Binding-site contacts:
Ligand atom P contacts residue GLY116 of chain 1.A at 4.3 Å.
Ligand atom C1 contacts residue TRP231 of chain 1.A at 3.8 Å (hydrophobic).
Ligand atom O2 contacts residue GLY117 of chain 1.A at 2.6 Å (h-bond).
Ligand atom C1 contacts residue SER198 of chain 1.A at 3.5 Å.
Ligand atom O2 contacts residue ALA199 of chain 1.A at 2.9 Å (h-bond).
Ligand atom N contacts residue PHE398 of chain 1.A at 4.4 Å.
Ligand atom O3 contacts residue GLY117 of chain 1.A at 4.0 Å.
Ligand atom C1 contacts residue PHE398 of chain 1.A at 3.6 Å (hydrophobic).
Ligand atom C2 contacts residue LEU286 of chain 1.A at 3.7 Å (hydrophobic).
Ligand atom C1 contacts residue LEU286 of chain 1.A at 3.6 Å (hydrophobic).
Ligand atom N contacts residue HIS438 of chain 1.A at 2.9 Å (h-bond).
Ligand atom C3 contacts residue PHE329 of chain 1.A at 4.2 Å (hydrophobic).
Ligand atom O2 contacts residue GLY115 of chain 1.A at 4.0 Å.
Ligand atom P contacts residue HIS438 of chain 1.A at 3.8 Å.
Ligand atom C3 contacts residue GLY116 of chain 1.A at 4.4 Å.
Ligand atom O3 contacts residue TRP231 of chain 1.A at 3.8 Å.
Ligand atom O3 contacts residue ALA199 of chain 1.A at 3.9 Å.
Ligand atom C3 contacts residue GLY117 of chain 1.A at 4.1 Å.
Ligand atom O2 contacts residue SER198 of chain 1.A at 2.6 Å (h-bond).
Ligand atom C2 contacts residue TRP231 of chain 1.A at 3.7 Å (hydrophobic).
Ligand atom C3 contacts residue HIS438 of chain 1.A at 4.0 Å.
Ligand atom O2 contacts residue GLY116 of chain 1.A at 3.0 Å (h-bond).
Ligand atom C3 contacts residue SER198 of chain 1.A at 3.9 Å.
Ligand atom P contacts residue ALA199 of chain 1.A at 3.5 Å.
Ligand atom P contacts residue GLY117 of chain 1.A at 3.8 Å.
Ligand atom C2 contacts residue GLY117 of chain 1.A at 3.8 Å.
Ligand atom N contacts residue PHE329 of chain 1.A at 4.2 Å.
Ligand atom O3 contacts residue PHE398 of chain 1.A at 4.1 Å.
Ligand atom C2 contacts residue VAL288 of chain 1.A at 3.9 Å (hydrophobic).
Ligand atom P contacts residue SER198 of chain 1.A at 1.6 Å.
Ligand atom N contacts residue SER198 of chain 1.A at 2.5 Å (h-bond).
Ligand atom O3 contacts residue SER198 of chain 1.A at 2.6 Å (h-bond).

Sequence of chain 1.A:
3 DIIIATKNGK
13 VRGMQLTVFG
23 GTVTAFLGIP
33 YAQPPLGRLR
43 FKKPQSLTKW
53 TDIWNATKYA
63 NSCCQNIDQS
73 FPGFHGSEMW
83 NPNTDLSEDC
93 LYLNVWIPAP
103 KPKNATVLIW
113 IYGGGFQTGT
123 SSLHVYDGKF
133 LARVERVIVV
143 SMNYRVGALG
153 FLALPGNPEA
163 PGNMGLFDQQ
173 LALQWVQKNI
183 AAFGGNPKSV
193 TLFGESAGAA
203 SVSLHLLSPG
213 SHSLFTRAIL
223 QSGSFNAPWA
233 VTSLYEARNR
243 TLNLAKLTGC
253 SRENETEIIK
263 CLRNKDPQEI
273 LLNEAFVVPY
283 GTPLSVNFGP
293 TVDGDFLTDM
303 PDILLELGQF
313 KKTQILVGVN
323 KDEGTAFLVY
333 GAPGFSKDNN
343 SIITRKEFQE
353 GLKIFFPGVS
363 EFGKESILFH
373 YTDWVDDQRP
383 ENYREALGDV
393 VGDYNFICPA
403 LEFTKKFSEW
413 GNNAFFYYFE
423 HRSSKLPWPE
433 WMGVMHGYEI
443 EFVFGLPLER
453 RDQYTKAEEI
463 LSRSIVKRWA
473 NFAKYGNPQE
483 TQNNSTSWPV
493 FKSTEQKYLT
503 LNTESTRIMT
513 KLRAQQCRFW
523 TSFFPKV

The protein below binds the small molecule below.
Small molecule (SMILES): CCO[P](=O)(O)NC